Sequence of chain 15.T:
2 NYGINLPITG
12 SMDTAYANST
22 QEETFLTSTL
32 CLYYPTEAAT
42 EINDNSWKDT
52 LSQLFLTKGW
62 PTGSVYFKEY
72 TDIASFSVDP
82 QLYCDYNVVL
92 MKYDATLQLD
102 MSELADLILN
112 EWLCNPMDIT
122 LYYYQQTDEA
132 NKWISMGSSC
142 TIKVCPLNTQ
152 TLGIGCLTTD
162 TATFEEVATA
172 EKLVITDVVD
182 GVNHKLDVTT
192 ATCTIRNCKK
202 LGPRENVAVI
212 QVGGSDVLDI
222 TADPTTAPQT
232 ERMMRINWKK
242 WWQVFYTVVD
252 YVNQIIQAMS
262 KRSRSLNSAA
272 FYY

A protein and the small-molecule ligand that binds it are described below.
Small molecule (SMILES): CC(=O)N[C@H]1[C@H](O[C@H]2[C@H](O)[C@@H](NC(C)=O)CO[C@@H]2CO)O[C@H](CO)[C@@H](O)[C@@H]1O

Binding-site contacts:
Ligand atom N2 contacts residue ASN19 of chain 15.T at 3.1 Å (h-bond).
Ligand atom O5 contacts residue ASN19 of chain 15.T at 2.8 Å (h-bond).
Ligand atom C5 contacts residue ASN19 of chain 15.T at 3.8 Å.
Ligand atom C7 contacts residue ASN19 of chain 15.T at 3.6 Å.
Ligand atom C1 contacts residue ASN19 of chain 15.T at 1.7 Å.
Ligand atom O7 contacts residue ASN19 of chain 15.T at 4.1 Å.
Ligand atom C8 contacts residue ASN19 of chain 15.T at 4.3 Å.
Ligand atom C3 contacts residue ASN19 of chain 15.T at 4.1 Å.
Ligand atom C2 contacts residue ASN19 of chain 15.T at 3.0 Å.